Sequence of chain 1.A:
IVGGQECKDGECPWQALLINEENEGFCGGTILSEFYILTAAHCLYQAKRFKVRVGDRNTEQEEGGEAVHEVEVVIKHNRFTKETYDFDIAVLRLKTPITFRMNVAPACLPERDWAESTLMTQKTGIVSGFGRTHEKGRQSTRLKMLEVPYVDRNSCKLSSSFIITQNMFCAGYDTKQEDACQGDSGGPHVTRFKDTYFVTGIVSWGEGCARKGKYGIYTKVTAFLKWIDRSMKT

The protein below binds the small molecule below.
Small molecule (SMILES): Nc1nccc2ccc(CN3CC[C@H](NS(=O)(=O)c4cc5ncccc5s4)C3=O)cc12

Binding-site contacts:
Ligand atom C17 contacts residue TRP205 of chain 1.A at 3.6 Å (hydrophobic).
Ligand atom N42 contacts residue GLY208 of chain 1.A at 2.7 Å (h-bond).
Ligand atom C5 contacts residue GLY206 of chain 1.A at 3.6 Å.
Ligand atom C10 contacts residue TRP205 of chain 1.A at 3.8 Å (hydrophobic).
Ligand atom C25 contacts residue PHE162 of chain 1.A at 3.4 Å (hydrophobic).
Ligand atom C18 contacts residue TYR85 of chain 1.A at 3.5 Å (hydrophobic).
Ligand atom S27 contacts residue TRP205 of chain 1.A at 3.4 Å.
Ligand atom N42 contacts residue CYS209 of chain 1.A at 3.9 Å.
Ligand atom C5 contacts residue GLY208 of chain 1.A at 3.4 Å.
Ligand atom O41 contacts residue GLY208 of chain 1.A at 2.5 Å (h-bond).
Ligand atom C11 contacts residue VAL203 of chain 1.A at 3.6 Å (hydrophobic).
Ligand atom C16 contacts residue PHE162 of chain 1.A at 3.6 Å (hydrophobic).
Ligand atom C4 contacts residue GLY206 of chain 1.A at 3.6 Å.
Ligand atom C30 contacts residue GLY206 of chain 1.A at 3.3 Å.
Ligand atom C13 contacts residue GLY208 of chain 1.A at 3.7 Å.
Ligand atom O41 contacts residue GLY206 of chain 1.A at 3.3 Å (h-bond).
Ligand atom C10 contacts residue CYS181 of chain 1.A at 3.9 Å (hydrophobic).
Ligand atom C19 contacts residue PHE162 of chain 1.A at 3.6 Å (hydrophobic).
Ligand atom C18 contacts residue THR84 of chain 1.A at 3.8 Å.
Ligand atom C29 contacts residue GLY208 of chain 1.A at 3.6 Å.
Ligand atom C10 contacts residue SER204 of chain 1.A at 3.8 Å.
Ligand atom C26 contacts residue PHE162 of chain 1.A at 3.6 Å (hydrophobic).
Ligand atom C10 contacts residue VAL203 of chain 1.A at 3.8 Å (hydrophobic).
Ligand atom N12 contacts residue TRP205 of chain 1.A at 3.5 Å (h-bond).
Ligand atom C13 contacts residue GLY206 of chain 1.A at 3.5 Å.
Ligand atom C17 contacts residue TYR85 of chain 1.A at 3.7 Å (hydrophobic).
Ligand atom C19 contacts residue GLU83 of chain 1.A at 3.5 Å.
Ligand atom N42 contacts residue ASP179 of chain 1.A at 3.7 Å.
Ligand atom N28 contacts residue GLY206 of chain 1.A at 3.6 Å.
Ligand atom C21 contacts residue PHE162 of chain 1.A at 3.6 Å (hydrophobic).
Ligand atom C13 contacts residue TRP205 of chain 1.A at 3.6 Å (hydrophobic).
Ligand atom N42 contacts residue GLY206 of chain 1.A at 3.4 Å.
Ligand atom N20 contacts residue PHE162 of chain 1.A at 3.4 Å.
Ligand atom C10 contacts residue SER185 of chain 1.A at 3.6 Å.
Ligand atom O41 contacts residue GLU207 of chain 1.A at 3.6 Å.
Ligand atom C29 contacts residue GLY206 of chain 1.A at 3.1 Å.
Ligand atom N12 contacts residue ALA180 of chain 1.A at 3.7 Å.
Ligand atom C2 contacts residue SER185 of chain 1.A at 3.3 Å.
Ligand atom O40 contacts residue GLU207 of chain 1.A at 3.2 Å.
Ligand atom C3 contacts residue TRP205 of chain 1.A at 3.8 Å (hydrophobic).